Binding-site contacts:
Ligand atom O3G contacts residue LYS78 of chain 1.A at 2.8 Å (salt-bridge).
Ligand atom O3G contacts residue SER75 of chain 1.A at 3.5 Å (h-bond).
Ligand atom O5' contacts residue VAL95 of chain 1.A at 3.5 Å.
Ligand atom PG contacts residue MG1 of chain 1.B at 3.2 Å.
Ligand atom O1G contacts residue MG1 of chain 1.B at 1.9 Å.
Ligand atom N3B contacts residue SER75 of chain 1.A at 3.2 Å (h-bond).
Ligand atom O1A contacts residue VAL95 of chain 1.A at 3.6 Å.
Ligand atom PB contacts residue LYS78 of chain 1.A at 3.5 Å.
Ligand atom N3 contacts residue TRP265 of chain 1.A at 3.3 Å.
Ligand atom O1B contacts residue THR76 of chain 1.A at 3.3 Å (h-bond).
Ligand atom N6 contacts residue SER263 of chain 1.A at 3.4 Å.
Ligand atom O2B contacts residue MG1 of chain 1.B at 2.5 Å.
Ligand atom O3G contacts residue TYR74 of chain 1.A at 3.5 Å.
Ligand atom N6 contacts residue PHE264 of chain 1.A at 3.6 Å (h-bond).
Ligand atom N1 contacts residue LYS227 of chain 1.A at 3.1 Å.
Ligand atom O2B contacts residue THR79 of chain 1.A at 2.5 Å (h-bond).
Ligand atom O2G contacts residue THR100 of chain 1.A at 3.5 Å (h-bond).
Ligand atom N6 contacts residue TRP265 of chain 1.A at 3.3 Å.
Ligand atom O2A contacts residue VAL95 of chain 1.A at 3.4 Å.
Ligand atom N6 contacts residue ASN226 of chain 1.A at 3.5 Å (h-bond).
Ligand atom C2 contacts residue TRP265 of chain 1.A at 3.2 Å (hydrophobic).
Ligand atom O1A contacts residue GLY77 of chain 1.A at 3.4 Å.
Ligand atom C6 contacts residue TRP265 of chain 1.A at 3.3 Å (hydrophobic).
Ligand atom O3A contacts residue GLY77 of chain 1.A at 2.9 Å (h-bond).
Ligand atom N1 contacts residue TRP265 of chain 1.A at 3.3 Å.
Ligand atom O1B contacts residue LYS78 of chain 1.A at 2.9 Å (salt-bridge).
Ligand atom PB contacts residue MG1 of chain 1.B at 3.6 Å.
Ligand atom C4 contacts residue TRP265 of chain 1.A at 3.5 Å (hydrophobic).
Ligand atom O1B contacts residue GLY77 of chain 1.A at 2.9 Å (h-bond).
Ligand atom C8 contacts residue SER80 of chain 1.A at 3.2 Å.
Ligand atom C2 contacts residue LYS227 of chain 1.A at 3.5 Å.
Ligand atom PB contacts residue GLY77 of chain 1.A at 3.5 Å.
Ligand atom O4' contacts residue LYS227 of chain 1.A at 3.2 Å (salt-bridge).
Ligand atom C5 contacts residue TRP265 of chain 1.A at 3.5 Å (hydrophobic).
Ligand atom C3' contacts residue GLY96 of chain 1.A at 3.6 Å.
Ligand atom O3' contacts residue GLY96 of chain 1.A at 3.5 Å (h-bond).
Ligand atom O3G contacts residue GLY163 of chain 1.A at 3.5 Å.
Ligand atom PA contacts residue VAL95 of chain 1.A at 3.6 Å.
Ligand atom O1A contacts residue SER80 of chain 1.A at 2.7 Å (h-bond).
Ligand atom O1G contacts residue THR101 of chain 1.A at 3.6 Å (h-bond).

Sequence of chain 1.A:
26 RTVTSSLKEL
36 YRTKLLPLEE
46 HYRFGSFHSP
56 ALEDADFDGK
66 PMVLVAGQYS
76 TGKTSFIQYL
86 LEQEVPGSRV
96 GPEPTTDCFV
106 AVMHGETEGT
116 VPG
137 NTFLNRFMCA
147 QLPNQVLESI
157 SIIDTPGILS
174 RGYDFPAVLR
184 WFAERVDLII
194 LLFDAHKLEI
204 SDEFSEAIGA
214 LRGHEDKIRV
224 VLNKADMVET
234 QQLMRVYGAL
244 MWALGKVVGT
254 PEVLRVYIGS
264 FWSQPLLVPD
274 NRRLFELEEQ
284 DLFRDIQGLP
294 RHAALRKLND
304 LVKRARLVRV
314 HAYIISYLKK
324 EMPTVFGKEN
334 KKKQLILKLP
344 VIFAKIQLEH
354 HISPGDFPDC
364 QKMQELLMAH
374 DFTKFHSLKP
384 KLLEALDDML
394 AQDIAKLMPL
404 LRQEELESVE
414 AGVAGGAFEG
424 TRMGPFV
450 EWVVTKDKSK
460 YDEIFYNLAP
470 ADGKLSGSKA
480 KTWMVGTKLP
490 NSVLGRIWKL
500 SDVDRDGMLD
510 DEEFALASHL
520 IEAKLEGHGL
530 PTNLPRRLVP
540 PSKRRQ

A small-molecule ligand and the protein it binds are described below.
Small molecule (SMILES): Nc1ncnc2c1ncn2[C@@H]1O[C@H](CO[P](=O)(O)O[P](=O)(O)NP(=O)(O)O)[C@@H](O)[C@H]1O